Sequence of chain 5.A:
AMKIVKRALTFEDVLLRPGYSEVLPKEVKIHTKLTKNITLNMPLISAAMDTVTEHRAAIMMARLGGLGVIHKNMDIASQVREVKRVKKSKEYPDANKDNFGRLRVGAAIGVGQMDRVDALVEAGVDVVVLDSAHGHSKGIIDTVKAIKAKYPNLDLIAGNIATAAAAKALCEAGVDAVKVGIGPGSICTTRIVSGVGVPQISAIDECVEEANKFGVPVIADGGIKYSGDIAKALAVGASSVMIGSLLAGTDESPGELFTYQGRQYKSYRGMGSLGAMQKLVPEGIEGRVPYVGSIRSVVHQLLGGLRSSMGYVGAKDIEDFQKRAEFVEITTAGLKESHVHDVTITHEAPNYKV

This protein binds this small molecule.
Small molecule (SMILES): C=C(C)c1cccc(C(C)(C)NC(=O)Nc2ccc(Cl)c(OCC(=O)O)c2)c1

Binding-site contacts:
Ligand atom C8 contacts residue ALA167 of chain 5.A at 3.6 Å (hydrophobic).
Ligand atom C17 contacts residue GLU332 of chain 5.A at 4.0 Å.
Ligand atom C24 contacts residue SER166 of chain 5.A at 4.0 Å.
Ligand atom CL contacts residue PRO48 of chain 8.A at 3.9 Å.
Ligand atom C18 contacts residue ALA167 of chain 5.A at 4.0 Å (hydrophobic).
Ligand atom C28 contacts residue SER166 of chain 5.A at 3.6 Å.
Ligand atom C8 contacts residue IMP1 of chain 5.D at 3.6 Å.
Ligand atom C13 contacts residue VAL330 of chain 5.A at 3.5 Å (hydrophobic).
Ligand atom C7 contacts residue IMP1 of chain 5.D at 3.6 Å.
Ligand atom O1 contacts residue PRO48 of chain 8.A at 4.0 Å.
Ligand atom N3 contacts residue GLU332 of chain 5.A at 3.0 Å (salt-bridge).
Ligand atom C8 contacts residue THR224 of chain 5.A at 3.6 Å.
Ligand atom C21 contacts residue SER357 of chain 8.A at 3.7 Å.
Ligand atom C7 contacts residue ALA167 of chain 5.A at 3.8 Å (hydrophobic).
Ligand atom N4 contacts residue ALA167 of chain 5.A at 3.8 Å.
Ligand atom C4 contacts residue GLY306 of chain 5.A at 4.0 Å.
Ligand atom C9 contacts residue IMP1 of chain 5.D at 3.5 Å.
Ligand atom O25 contacts residue SER166 of chain 5.A at 3.5 Å (h-bond).
Ligand atom O1 contacts residue LEU47 of chain 8.A at 3.9 Å.
Ligand atom N4 contacts residue GLU332 of chain 5.A at 3.0 Å (salt-bridge).
Ligand atom C8 contacts residue GLU332 of chain 5.A at 3.7 Å.
Ligand atom C19 contacts residue PRO48 of chain 8.A at 3.8 Å (hydrophobic).
Ligand atom C3 contacts residue MET305 of chain 5.A at 3.8 Å (hydrophobic).
Ligand atom C21 contacts residue PRO48 of chain 8.A at 3.8 Å (hydrophobic).
Ligand atom C10 contacts residue GLU332 of chain 5.A at 3.5 Å.
Ligand atom C8 contacts residue EDO1 of chain 5.J at 3.6 Å.
Ligand atom CL contacts residue HIS168 of chain 5.A at 4.0 Å.
Ligand atom C13 contacts residue GLU332 of chain 5.A at 3.7 Å.
Ligand atom C17 contacts residue ALA167 of chain 5.A at 3.8 Å (hydrophobic).
Ligand atom C21 contacts residue TYR361 of chain 8.A at 4.0 Å (hydrophobic).
Ligand atom C8 contacts residue TYR361 of chain 8.A at 3.9 Å (hydrophobic).
Ligand atom C20 contacts residue PRO48 of chain 8.A at 3.7 Å (hydrophobic).
Ligand atom C10 contacts residue ALA167 of chain 5.A at 4.0 Å (hydrophobic).
Ligand atom C22 contacts residue SER357 of chain 8.A at 3.6 Å.
Ligand atom CL contacts residue VAL46 of chain 8.A at 3.9 Å.
Ligand atom C3 contacts residue GLY306 of chain 5.A at 3.7 Å.
Ligand atom C22 contacts residue TYR361 of chain 8.A at 3.6 Å (hydrophobic).
Ligand atom C13 contacts residue GLY306 of chain 5.A at 3.9 Å.
Ligand atom C2 contacts residue GLY306 of chain 5.A at 3.8 Å.
Ligand atom CL contacts residue GLY360 of chain 8.A at 3.7 Å.

Sequence of chain 8.A:
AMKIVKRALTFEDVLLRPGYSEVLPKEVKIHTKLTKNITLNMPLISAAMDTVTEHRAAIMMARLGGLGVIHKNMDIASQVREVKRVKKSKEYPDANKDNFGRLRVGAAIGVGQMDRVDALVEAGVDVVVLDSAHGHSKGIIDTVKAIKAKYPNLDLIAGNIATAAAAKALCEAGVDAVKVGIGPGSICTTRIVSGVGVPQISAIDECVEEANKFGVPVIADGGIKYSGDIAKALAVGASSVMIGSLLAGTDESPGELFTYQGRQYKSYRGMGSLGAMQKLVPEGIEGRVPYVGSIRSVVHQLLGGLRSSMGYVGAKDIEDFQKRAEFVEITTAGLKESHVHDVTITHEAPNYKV